Binding-site contacts:
Ligand atom B1 contacts residue SER205 of chain 1.B at 1.6 Å.
Ligand atom C18 contacts residue ILE179 of chain 1.B at 3.2 Å (hydrophobic).
Ligand atom C10 contacts residue TRP227 of chain 1.B at 3.7 Å (hydrophobic).
Ligand atom O contacts residue GLY203 of chain 1.B at 3.3 Å (h-bond).
Ligand atom N1 contacts residue CYS201 of chain 1.B at 3.7 Å.
Ligand atom C14 contacts residue GLY230 of chain 1.B at 3.1 Å.
Ligand atom N contacts residue SER226 of chain 1.B at 3.2 Å (h-bond).
Ligand atom O1 contacts residue SER205 of chain 1.B at 2.3 Å (h-bond).
Ligand atom C8 contacts residue TRP50 of chain 1.B at 3.5 Å (hydrophobic).
Ligand atom O contacts residue ASP204 of chain 1.B at 3.3 Å (salt-bridge).
Ligand atom O contacts residue GLU202 of chain 1.B at 3.7 Å.
Ligand atom C19 contacts residue ILE179 of chain 1.B at 3.6 Å (hydrophobic).
Ligand atom N1 contacts residue ALA200 of chain 1.B at 3.1 Å (h-bond).
Ligand atom N contacts residue SER205 of chain 1.B at 3.1 Å (h-bond).
Ligand atom B1 contacts residue HIS43 of chain 1.B at 3.5 Å.
Ligand atom C7 contacts residue LEU96 of chain 1.B at 3.8 Å (hydrophobic).
Ligand atom O contacts residue CYS201 of chain 1.B at 3.2 Å (h-bond).
Ligand atom O1 contacts residue HIS43 of chain 1.B at 2.8 Å (h-bond).
Ligand atom C7 contacts residue HIS43 of chain 1.B at 3.6 Å.
Ligand atom C18 contacts residue TRP227 of chain 1.B at 3.7 Å (hydrophobic).
Ligand atom C14 contacts residue GLU229 of chain 1.B at 3.5 Å.
Ligand atom C4 contacts residue CYS201 of chain 1.B at 3.7 Å (hydrophobic).
Ligand atom O3 contacts residue TRP227 of chain 1.B at 3.2 Å.
Ligand atom C5 contacts residue SER226 of chain 1.B at 3.8 Å.
Ligand atom C2 contacts residue SER205 of chain 1.B at 3.1 Å.
Ligand atom C17 contacts residue ASN95 of chain 1.B at 3.8 Å.
Ligand atom N contacts residue HIS43 of chain 1.B at 3.7 Å.
Ligand atom C15 contacts residue TYR47 of chain 1.B at 3.8 Å (hydrophobic).
Ligand atom C14 contacts residue GLY228 of chain 1.B at 3.3 Å.
Ligand atom O3 contacts residue GLY228 of chain 1.B at 2.8 Å (h-bond).
Ligand atom C12 contacts residue GLY228 of chain 1.B at 3.7 Å.
Ligand atom C17 contacts residue ILE179 of chain 1.B at 3.7 Å (hydrophobic).
Ligand atom C13 contacts residue GLY228 of chain 1.B at 3.4 Å.
Ligand atom N3 contacts residue GLY228 of chain 1.B at 2.7 Å (h-bond).
Ligand atom O contacts residue SER205 of chain 1.B at 2.5 Å (h-bond).
Ligand atom C2 contacts residue CYS201 of chain 1.B at 3.7 Å (hydrophobic).
Ligand atom N1 contacts residue GLY230 of chain 1.B at 3.3 Å (h-bond).
Ligand atom C contacts residue SER205 of chain 1.B at 2.7 Å.
Ligand atom C16 contacts residue GLU94 of chain 1.B at 3.5 Å.
Ligand atom C10 contacts residue GLY228 of chain 1.B at 3.6 Å.

A protein and the small-molecule ligand that binds it are described below.
Small molecule (SMILES): CC(=O)N[C@H](Cc1ccccc1)C(=O)N1CCC[C@H]1C(=O)N[C@@H](CCCN)B(O)O

Sequence of chain 1.B:
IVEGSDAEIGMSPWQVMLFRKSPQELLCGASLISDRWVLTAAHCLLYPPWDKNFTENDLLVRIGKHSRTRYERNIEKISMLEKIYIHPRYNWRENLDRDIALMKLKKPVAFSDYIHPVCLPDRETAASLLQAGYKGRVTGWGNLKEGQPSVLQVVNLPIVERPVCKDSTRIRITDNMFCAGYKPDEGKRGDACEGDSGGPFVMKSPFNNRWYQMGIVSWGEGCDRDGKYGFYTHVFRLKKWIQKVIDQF